This protein binds this small molecule.
Small molecule (SMILES): CC(=O)N[C@H]1[C@H](O[C@H]2[C@H](O)[C@@H](NC(C)=O)CO[C@@H]2CO)O[C@H](CO)[C@@H](O[C@@H]2O[C@H](CO[C@H]3O[C@H](CO)[C@@H](O)[C@H](O)[C@@H]3O)[C@@H](O)[C@H](O[C@H]3O[C@H](CO)[C@@H](O)[C@H](O)[C@@H]3O)[C@@H]2O)[C@@H]1O

Sequence of chain 1.B:
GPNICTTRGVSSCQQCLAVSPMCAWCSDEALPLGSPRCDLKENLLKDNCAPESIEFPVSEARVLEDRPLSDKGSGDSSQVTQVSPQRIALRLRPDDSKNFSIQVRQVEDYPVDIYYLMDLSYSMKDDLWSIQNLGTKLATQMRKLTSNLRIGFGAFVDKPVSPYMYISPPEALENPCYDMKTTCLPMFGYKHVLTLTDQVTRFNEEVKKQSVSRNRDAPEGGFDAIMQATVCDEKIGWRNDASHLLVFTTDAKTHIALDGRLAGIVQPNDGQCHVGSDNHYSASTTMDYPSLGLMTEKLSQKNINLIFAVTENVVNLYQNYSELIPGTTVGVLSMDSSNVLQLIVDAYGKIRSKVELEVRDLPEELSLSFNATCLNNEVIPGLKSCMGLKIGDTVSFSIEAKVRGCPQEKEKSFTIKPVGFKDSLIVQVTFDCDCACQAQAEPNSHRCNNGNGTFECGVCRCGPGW

Binding-site contacts:
Ligand atom C3 contacts residue ASN320 of chain 1.B at 3.8 Å.
Ligand atom C1 contacts residue ASN320 of chain 1.B at 1.4 Å.
Ligand atom O5 contacts residue ASN320 of chain 1.B at 2.3 Å (h-bond).
Ligand atom C7 contacts residue ASN320 of chain 1.B at 3.2 Å.
Ligand atom C7 contacts residue LEU317 of chain 1.B at 4.1 Å (hydrophobic).
Ligand atom O7 contacts residue ASN320 of chain 1.B at 3.0 Å (h-bond).
Ligand atom O3 contacts residue SO41 of chain 1.S at 4.1 Å.
Ligand atom O7 contacts residue TRP262 of chain 1.A at 4.1 Å.
Ligand atom O7 contacts residue MET285 of chain 1.A at 3.9 Å.
Ligand atom O6 contacts residue ARG281 of chain 1.A at 3.5 Å (salt-bridge).
Ligand atom C6 contacts residue ARG281 of chain 1.A at 3.5 Å.
Ligand atom C7 contacts residue ASN316 of chain 1.B at 4.1 Å.
Ligand atom C8 contacts residue ASN316 of chain 1.B at 3.9 Å.
Ligand atom C2 contacts residue ASN320 of chain 1.B at 2.5 Å.
Ligand atom C4 contacts residue SO41 of chain 1.S at 3.0 Å.
Ligand atom C6 contacts residue ARG281 of chain 1.A at 4.0 Å.
Ligand atom C4 contacts residue ASN320 of chain 1.B at 4.2 Å.
Ligand atom C5 contacts residue ASN320 of chain 1.B at 3.6 Å.
Ligand atom C8 contacts residue TRP262 of chain 1.A at 4.1 Å (hydrophobic).
Ligand atom C8 contacts residue LEU317 of chain 1.B at 3.5 Å (hydrophobic).
Ligand atom C6 contacts residue SO41 of chain 1.S at 3.7 Å.
Ligand atom O7 contacts residue ASN316 of chain 1.B at 4.5 Å.
Ligand atom C6 contacts residue ASN320 of chain 1.B at 4.4 Å.
Ligand atom C5 contacts residue SO41 of chain 1.S at 4.0 Å.
Ligand atom O4 contacts residue SO41 of chain 1.S at 2.8 Å (h-bond).
Ligand atom C1 contacts residue ASN316 of chain 1.B at 3.9 Å.
Ligand atom N2 contacts residue ASN316 of chain 1.B at 4.0 Å.
Ligand atom O7 contacts residue LEU317 of chain 1.B at 4.3 Å.
Ligand atom C3 contacts residue SO41 of chain 1.S at 4.2 Å.
Ligand atom C8 contacts residue ASN320 of chain 1.B at 4.5 Å.
Ligand atom N2 contacts residue ASN320 of chain 1.B at 3.0 Å (h-bond).

Sequence of chain 1.A:
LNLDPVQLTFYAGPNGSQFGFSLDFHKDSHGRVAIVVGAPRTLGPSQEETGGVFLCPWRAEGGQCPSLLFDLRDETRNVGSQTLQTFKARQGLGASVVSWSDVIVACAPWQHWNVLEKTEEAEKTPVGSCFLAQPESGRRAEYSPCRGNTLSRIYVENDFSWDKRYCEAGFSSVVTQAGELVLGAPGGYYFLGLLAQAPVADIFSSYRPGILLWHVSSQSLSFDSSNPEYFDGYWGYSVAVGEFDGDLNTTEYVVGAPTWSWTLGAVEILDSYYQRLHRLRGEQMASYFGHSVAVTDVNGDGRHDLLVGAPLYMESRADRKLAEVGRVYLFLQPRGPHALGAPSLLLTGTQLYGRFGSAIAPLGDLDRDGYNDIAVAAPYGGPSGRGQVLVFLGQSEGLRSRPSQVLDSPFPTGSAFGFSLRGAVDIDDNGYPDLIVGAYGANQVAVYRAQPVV